Sequence of chain 1.B:
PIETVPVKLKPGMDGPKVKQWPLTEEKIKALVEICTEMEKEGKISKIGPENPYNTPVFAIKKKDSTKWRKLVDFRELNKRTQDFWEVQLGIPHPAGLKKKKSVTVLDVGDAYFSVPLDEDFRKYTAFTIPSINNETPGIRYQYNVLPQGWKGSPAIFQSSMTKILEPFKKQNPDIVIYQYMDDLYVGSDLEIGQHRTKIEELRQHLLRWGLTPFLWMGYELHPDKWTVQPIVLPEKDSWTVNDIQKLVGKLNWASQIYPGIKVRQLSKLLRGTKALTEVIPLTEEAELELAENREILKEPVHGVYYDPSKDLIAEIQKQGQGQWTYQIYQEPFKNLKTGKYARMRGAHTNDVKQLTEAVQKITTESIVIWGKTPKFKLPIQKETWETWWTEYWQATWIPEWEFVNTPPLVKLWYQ

This protein binds this small molecule.
Small molecule (SMILES): OC[C@H]1O[C@@](CO)(O[C@H]2O[C@H](CO)[C@@H](O)[C@H](O)[C@H]2O)[C@@H](O)[C@@H]1O

Binding-site contacts:
Ligand atom O1 contacts residue TRP415 of chain 1.B at 3.0 Å (h-bond).
Ligand atom C3 contacts residue SO41 of chain 1.L at 3.8 Å.
Ligand atom O6 contacts residue VAL22 of chain 1.B at 4.0 Å.
Ligand atom C2 contacts residue GLU400 of chain 1.B at 4.2 Å.
Ligand atom O4 contacts residue ARG79 of chain 1.B at 3.9 Å.
Ligand atom O4 contacts residue LYS83 of chain 1.B at 3.7 Å.
Ligand atom C6 contacts residue ASP77 of chain 1.B at 3.8 Å.
Ligand atom C4 contacts residue GLU414 of chain 1.B at 4.2 Å.
Ligand atom O3 contacts residue ASP77 of chain 1.B at 4.2 Å.
Ligand atom C4 contacts residue GLU80 of chain 1.B at 3.8 Å.
Ligand atom O4 contacts residue SO41 of chain 1.L at 4.0 Å.
Ligand atom C5 contacts residue ASP77 of chain 1.B at 4.2 Å.
Ligand atom O5 contacts residue ARG79 of chain 1.B at 3.5 Å (salt-bridge).
Ligand atom C3 contacts residue GLU414 of chain 1.B at 3.0 Å.
Ligand atom O6 contacts residue VAL22 of chain 1.B at 4.2 Å.
Ligand atom O2 contacts residue GLU414 of chain 1.B at 4.1 Å.
Ligand atom O1 contacts residue SO41 of chain 1.L at 4.3 Å.
Ligand atom O2 contacts residue TRP415 of chain 1.B at 4.0 Å.
Ligand atom O6 contacts residue ARG79 of chain 1.B at 3.7 Å.
Ligand atom O3 contacts residue SO41 of chain 1.L at 4.0 Å.
Ligand atom O4 contacts residue VAL22 of chain 1.B at 3.7 Å.
Ligand atom O4 contacts residue GLU80 of chain 1.B at 2.8 Å (salt-bridge).
Ligand atom O4 contacts residue GLU414 of chain 1.B at 4.1 Å.
Ligand atom O2 contacts residue TRP415 of chain 1.B at 4.0 Å.
Ligand atom C3 contacts residue LYS83 of chain 1.B at 4.0 Å.
Ligand atom C6 contacts residue VAL22 of chain 1.B at 4.0 Å (hydrophobic).
Ligand atom O6 contacts residue PRO60 of chain 1.B at 4.2 Å.
Ligand atom O3 contacts residue LYS83 of chain 1.B at 2.9 Å (salt-bridge).
Ligand atom O2 contacts residue ARG79 of chain 1.B at 3.2 Å (salt-bridge).
Ligand atom O3 contacts residue GLU414 of chain 1.B at 2.4 Å (salt-bridge).
Ligand atom O3 contacts residue ARG79 of chain 1.B at 3.1 Å (salt-bridge).
Ligand atom C1 contacts residue LYS396 of chain 1.B at 4.0 Å.
Ligand atom O1 contacts residue PHE417 of chain 1.B at 3.9 Å.
Ligand atom C4 contacts residue VAL22 of chain 1.B at 4.3 Å (hydrophobic).
Ligand atom O6 contacts residue ASP77 of chain 1.B at 2.5 Å (salt-bridge).
Ligand atom C1 contacts residue GLU400 of chain 1.B at 2.9 Å.
Ligand atom C5 contacts residue ARG79 of chain 1.B at 3.8 Å.
Ligand atom C2 contacts residue GLU414 of chain 1.B at 4.0 Å.
Ligand atom C1 contacts residue TRP415 of chain 1.B at 4.3 Å (hydrophobic).
Ligand atom O1 contacts residue GLU400 of chain 1.B at 3.2 Å (salt-bridge).